Sequence of chain 1.B:
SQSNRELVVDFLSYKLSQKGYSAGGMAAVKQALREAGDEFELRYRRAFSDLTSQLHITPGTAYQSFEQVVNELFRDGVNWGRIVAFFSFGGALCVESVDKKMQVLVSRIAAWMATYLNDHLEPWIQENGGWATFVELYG

Binding-site contacts:
Ligand atom C17 contacts residue PHE96 of chain 1.B at 3.4 Å (hydrophobic).
Ligand atom N3 contacts residue SER56 of chain 1.B at 3.4 Å (h-bond).
Ligand atom C13 contacts residue ARG52 of chain 1.B at 3.7 Å.
Ligand atom C32 contacts residue TYR145 of chain 1.B at 3.7 Å (hydrophobic).
Ligand atom N1 contacts residue PHE55 of chain 1.B at 3.6 Å.
Ligand atom N2 contacts residue LEU58 of chain 1.B at 3.6 Å.
Ligand atom C32 contacts residue GLY88 of chain 1.B at 3.6 Å.
Ligand atom S1 contacts residue PHE47 of chain 1.B at 3.7 Å.
Ligand atom C16 contacts residue SER95 of chain 1.B at 3.6 Å.
Ligand atom C1 contacts residue GLU79 of chain 1.B at 3.4 Å.
Ligand atom C8 contacts residue LEU80 of chain 1.B at 3.3 Å (hydrophobic).
Ligand atom C6 contacts residue ARG82 of chain 1.B at 3.5 Å.
Ligand atom C30 contacts residue ALA43 of chain 1.B at 3.5 Å (hydrophobic).
Ligand atom O2 contacts residue ASN86 of chain 1.B at 3.1 Å (h-bond).
Ligand atom N5 contacts residue GLY88 of chain 1.B at 3.5 Å.
Ligand atom O2 contacts residue ARG89 of chain 1.B at 3.0 Å (salt-bridge).
Ligand atom C22 contacts residue PHE55 of chain 1.B at 3.6 Å (hydrophobic).
Ligand atom C15 contacts residue ALA99 of chain 1.B at 3.5 Å (hydrophobic).
Ligand atom C2 contacts residue SER56 of chain 1.B at 3.4 Å.
Ligand atom C18 contacts residue PHE55 of chain 1.B at 3.4 Å (hydrophobic).
Ligand atom C16 contacts residue ARG52 of chain 1.B at 3.4 Å.
Ligand atom C17 contacts residue SER95 of chain 1.B at 3.3 Å.
Ligand atom C16 contacts residue PHE96 of chain 1.B at 3.6 Å (hydrophobic).
Ligand atom C19 contacts residue PHE55 of chain 1.B at 3.6 Å (hydrophobic).
Ligand atom C16 contacts residue ALA99 of chain 1.B at 3.5 Å (hydrophobic).
Ligand atom C18 contacts residue ARG89 of chain 1.B at 3.5 Å.
Ligand atom C9 contacts residue LEU80 of chain 1.B at 3.5 Å (hydrophobic).
Ligand atom N2 contacts residue SER56 of chain 1.B at 2.8 Å (h-bond).
Ligand atom N3 contacts residue LEU58 of chain 1.B at 3.1 Å (h-bond).
Ligand atom C3 contacts residue PHE55 of chain 1.B at 3.6 Å (hydrophobic).
Ligand atom C20 contacts residue GLY88 of chain 1.B at 3.4 Å.
Ligand atom N4 contacts residue ARG89 of chain 1.B at 3.5 Å.
Ligand atom C31 contacts residue TYR145 of chain 1.B at 3.6 Å (hydrophobic).
Ligand atom C17 contacts residue ARG52 of chain 1.B at 3.6 Å.
Ligand atom N7 contacts residue ALA43 of chain 1.B at 3.5 Å.
Ligand atom C14 contacts residue ASP57 of chain 1.B at 3.5 Å.
Ligand atom C11 contacts residue SER56 of chain 1.B at 3.5 Å.
Ligand atom C25 contacts residue GLY88 of chain 1.B at 3.4 Å.
Ligand atom O1 contacts residue ALA92 of chain 1.B at 3.6 Å.
Ligand atom N4 contacts residue PHE55 of chain 1.B at 3.3 Å.

This small molecule binds to this protein.
Small molecule (SMILES): O=C(Nc1nc2ccccc2s1)c1cccc2c1CN(c1ccc(-c3cnn(Cc4ccncc4)c3)c(C(=O)O)n1)CC2